Binding-site contacts:
Ligand atom S22 contacts residue LYS51 of chain 1.A at 3.2 Å.
Ligand atom O2 contacts residue ARG107 of chain 1.A at 3.8 Å.
Ligand atom N11 contacts residue ALA49 of chain 1.A at 3.5 Å.
Ligand atom C13 contacts residue LEU154 of chain 1.A at 3.7 Å (hydrophobic).
Ligand atom C8 contacts residue ILE28 of chain 1.A at 3.7 Å (hydrophobic).
Ligand atom N20 contacts residue ASP166 of chain 1.A at 3.1 Å (salt-bridge).
Ligand atom S22 contacts residue ASP166 of chain 1.A at 3.6 Å.
Ligand atom C8 contacts residue 2HT1 of chain 1.D at 3.2 Å.
Ligand atom N11 contacts residue VAL101 of chain 1.A at 2.9 Å (h-bond).
Ligand atom C12 contacts residue ALA49 of chain 1.A at 3.3 Å (hydrophobic).
Ligand atom C1 contacts residue ILE28 of chain 1.A at 3.4 Å (hydrophobic).
Ligand atom C21 contacts residue ASP166 of chain 1.A at 3.9 Å.
Ligand atom C14 contacts residue LEU154 of chain 1.A at 3.9 Å (hydrophobic).
Ligand atom C14 contacts residue LEU98 of chain 1.A at 3.8 Å (hydrophobic).
Ligand atom O32 contacts residue 2HT1 of chain 1.D at 3.8 Å.
Ligand atom N11 contacts residue TYR100 of chain 1.A at 3.4 Å.
Ligand atom C10 contacts residue TYR100 of chain 1.A at 3.4 Å (hydrophobic).
Ligand atom C13 contacts residue ASP99 of chain 1.A at 3.1 Å.
Ligand atom C12 contacts residue ASP99 of chain 1.A at 3.8 Å.
Ligand atom N9 contacts residue ILE28 of chain 1.A at 3.9 Å.
Ligand atom C7 contacts residue ILE28 of chain 1.A at 3.1 Å (hydrophobic).
Ligand atom N11 contacts residue ASP99 of chain 1.A at 3.8 Å.
Ligand atom C10 contacts residue VAL101 of chain 1.A at 2.8 Å (hydrophobic).
Ligand atom C4 contacts residue THR104 of chain 1.A at 3.8 Å.
Ligand atom S22 contacts residue PHE33 of chain 1.A at 3.6 Å.
Ligand atom C13 contacts residue ALA49 of chain 1.A at 3.3 Å (hydrophobic).
Ligand atom C21 contacts residue LYS51 of chain 1.A at 3.8 Å.
Ligand atom N9 contacts residue VAL101 of chain 1.A at 3.6 Å.
Ligand atom O32 contacts residue VAL36 of chain 1.A at 3.5 Å.
Ligand atom S22 contacts residue 2HT1 of chain 1.D at 3.4 Å.
Ligand atom C18 contacts residue CYS165 of chain 1.A at 3.8 Å (hydrophobic).
Ligand atom C4 contacts residue PRO102 of chain 1.A at 3.9 Å (hydrophobic).
Ligand atom C5 contacts residue VAL101 of chain 1.A at 3.5 Å (hydrophobic).
Ligand atom C7 contacts residue 2HT1 of chain 1.D at 3.4 Å.
Ligand atom N20 contacts residue LYS51 of chain 1.A at 3.5 Å (salt-bridge).
Ligand atom C6 contacts residue ILE28 of chain 1.A at 3.5 Å (hydrophobic).
Ligand atom N19 contacts residue CYS165 of chain 1.A at 3.4 Å.
Ligand atom C17 contacts residue LEU154 of chain 1.A at 3.9 Å (hydrophobic).
Ligand atom N19 contacts residue ASP166 of chain 1.A at 3.4 Å (salt-bridge).
Ligand atom C12 contacts residue LEU154 of chain 1.A at 3.7 Å (hydrophobic).

This protein binds this small molecule.
Small molecule (SMILES): COc1ccc(-n2cnc3ccc(-c4n[nH]c(=S)o4)cc32)cc1

Sequence of chain 1.A:
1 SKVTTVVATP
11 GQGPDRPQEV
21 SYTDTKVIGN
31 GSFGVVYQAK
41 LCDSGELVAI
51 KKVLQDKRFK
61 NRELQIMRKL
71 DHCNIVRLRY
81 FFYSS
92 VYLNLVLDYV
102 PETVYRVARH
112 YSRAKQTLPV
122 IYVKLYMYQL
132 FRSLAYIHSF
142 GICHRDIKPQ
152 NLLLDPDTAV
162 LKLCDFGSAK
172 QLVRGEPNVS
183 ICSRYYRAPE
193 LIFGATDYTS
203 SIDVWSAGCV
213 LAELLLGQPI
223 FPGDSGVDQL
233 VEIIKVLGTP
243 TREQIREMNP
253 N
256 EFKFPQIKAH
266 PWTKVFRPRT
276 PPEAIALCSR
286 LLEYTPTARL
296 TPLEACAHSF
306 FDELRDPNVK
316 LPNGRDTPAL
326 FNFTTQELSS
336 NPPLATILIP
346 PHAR